Binding-site contacts:
Ligand atom O3 contacts residue THR120 of chain 1.A at 4.2 Å.
Ligand atom C2 contacts residue THR120 of chain 1.A at 3.2 Å.
Ligand atom C1 contacts residue ASN121 of chain 1.A at 4.3 Å.
Ligand atom C5 contacts residue ASN118 of chain 1.A at 3.7 Å.
Ligand atom C7 contacts residue THR120 of chain 1.A at 3.4 Å.
Ligand atom C6 contacts residue VAL123 of chain 1.A at 3.6 Å (hydrophobic).
Ligand atom C3 contacts residue ASN118 of chain 1.A at 3.8 Å.
Ligand atom C1 contacts residue THR120 of chain 1.A at 3.4 Å.
Ligand atom C7 contacts residue ASN118 of chain 1.A at 3.9 Å.
Ligand atom N2 contacts residue ASN118 of chain 1.A at 2.9 Å (h-bond).
Ligand atom O6 contacts residue VAL123 of chain 1.A at 4.4 Å.
Ligand atom O7 contacts residue ASN118 of chain 1.A at 4.4 Å.
Ligand atom N2 contacts residue THR120 of chain 1.A at 2.5 Å (h-bond).
Ligand atom O5 contacts residue ASN121 of chain 1.A at 4.4 Å.
Ligand atom C1 contacts residue ASN118 of chain 1.A at 1.4 Å.
Ligand atom O5 contacts residue ASN118 of chain 1.A at 2.4 Å (h-bond).
Ligand atom C4 contacts residue ASN118 of chain 1.A at 4.2 Å.
Ligand atom C8 contacts residue THR120 of chain 1.A at 3.5 Å.
Ligand atom C2 contacts residue ASN118 of chain 1.A at 2.4 Å.
Ligand atom C3 contacts residue THR120 of chain 1.A at 3.5 Å.
Ligand atom O4 contacts residue ASN121 of chain 1.A at 4.4 Å.
Ligand atom C5 contacts residue ASN121 of chain 1.A at 4.0 Å.

Sequence of chain 1.A:
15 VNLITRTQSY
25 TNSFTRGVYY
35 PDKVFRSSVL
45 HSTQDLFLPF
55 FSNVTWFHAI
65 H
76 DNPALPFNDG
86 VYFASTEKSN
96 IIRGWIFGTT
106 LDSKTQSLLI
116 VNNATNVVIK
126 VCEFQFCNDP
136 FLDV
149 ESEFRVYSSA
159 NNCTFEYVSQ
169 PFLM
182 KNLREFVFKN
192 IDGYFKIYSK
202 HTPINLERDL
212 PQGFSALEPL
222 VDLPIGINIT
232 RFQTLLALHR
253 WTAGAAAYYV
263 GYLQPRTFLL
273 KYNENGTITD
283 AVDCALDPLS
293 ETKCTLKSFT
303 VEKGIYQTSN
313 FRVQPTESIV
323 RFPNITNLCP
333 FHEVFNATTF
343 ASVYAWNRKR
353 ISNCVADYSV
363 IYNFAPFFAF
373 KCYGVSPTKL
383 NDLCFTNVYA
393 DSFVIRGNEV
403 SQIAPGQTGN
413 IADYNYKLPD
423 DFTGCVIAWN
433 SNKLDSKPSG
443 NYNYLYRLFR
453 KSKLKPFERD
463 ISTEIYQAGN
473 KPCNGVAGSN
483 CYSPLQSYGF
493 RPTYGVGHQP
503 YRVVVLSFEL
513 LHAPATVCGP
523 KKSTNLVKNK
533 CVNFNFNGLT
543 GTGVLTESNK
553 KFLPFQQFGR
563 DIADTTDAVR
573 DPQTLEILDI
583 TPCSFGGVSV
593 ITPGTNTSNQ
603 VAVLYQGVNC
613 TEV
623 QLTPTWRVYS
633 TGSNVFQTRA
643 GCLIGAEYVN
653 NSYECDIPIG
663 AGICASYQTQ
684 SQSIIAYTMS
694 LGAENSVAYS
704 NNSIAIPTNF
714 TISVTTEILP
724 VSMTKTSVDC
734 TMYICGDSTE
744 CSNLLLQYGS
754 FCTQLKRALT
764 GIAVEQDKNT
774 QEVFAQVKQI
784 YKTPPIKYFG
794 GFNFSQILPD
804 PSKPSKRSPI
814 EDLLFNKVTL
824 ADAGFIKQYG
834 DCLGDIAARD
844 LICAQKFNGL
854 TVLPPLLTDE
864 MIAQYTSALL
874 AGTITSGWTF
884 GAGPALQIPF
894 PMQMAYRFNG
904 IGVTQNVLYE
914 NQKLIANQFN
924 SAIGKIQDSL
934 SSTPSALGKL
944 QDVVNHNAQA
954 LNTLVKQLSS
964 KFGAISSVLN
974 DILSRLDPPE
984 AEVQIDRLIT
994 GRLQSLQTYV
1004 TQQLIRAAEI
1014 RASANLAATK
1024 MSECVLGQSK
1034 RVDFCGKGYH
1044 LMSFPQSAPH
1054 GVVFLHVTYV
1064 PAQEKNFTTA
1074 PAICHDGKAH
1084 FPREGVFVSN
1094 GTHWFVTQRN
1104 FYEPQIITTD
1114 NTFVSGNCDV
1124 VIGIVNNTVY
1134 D

A small-molecule ligand and the protein it binds are described below.
Small molecule (SMILES): CC(=O)N[C@@H]1[C@@H](O)[C@H](O)[C@@H](CO)O[C@H]1O